Sequence of chain 1.E:
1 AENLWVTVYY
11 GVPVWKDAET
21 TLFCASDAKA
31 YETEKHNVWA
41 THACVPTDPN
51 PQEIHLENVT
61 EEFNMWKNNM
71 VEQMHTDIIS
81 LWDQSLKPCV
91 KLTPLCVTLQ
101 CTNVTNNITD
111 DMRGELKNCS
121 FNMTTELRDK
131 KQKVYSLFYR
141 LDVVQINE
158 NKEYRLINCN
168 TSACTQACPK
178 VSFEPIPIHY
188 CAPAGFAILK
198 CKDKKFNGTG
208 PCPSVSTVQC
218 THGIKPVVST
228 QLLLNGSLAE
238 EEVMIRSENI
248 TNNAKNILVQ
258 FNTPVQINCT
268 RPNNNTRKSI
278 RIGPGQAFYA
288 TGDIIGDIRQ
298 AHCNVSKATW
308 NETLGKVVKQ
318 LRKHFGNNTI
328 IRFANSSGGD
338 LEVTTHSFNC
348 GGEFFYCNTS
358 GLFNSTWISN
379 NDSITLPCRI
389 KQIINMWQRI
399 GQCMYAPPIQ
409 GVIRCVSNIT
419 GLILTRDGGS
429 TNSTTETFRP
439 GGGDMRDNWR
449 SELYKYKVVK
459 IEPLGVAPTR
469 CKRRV

This small molecule binds to this protein.
Small molecule (SMILES): CC(=O)N[C@H]1[C@H](O[C@H]2[C@H](O)[C@@H](NC(C)=O)CO[C@@H]2CO)O[C@H](CO)[C@@H](O)[C@@H]1O

Binding-site contacts:
Ligand atom C3 contacts residue GLN263 of chain 1.E at 4.1 Å.
Ligand atom N2 contacts residue GLN263 of chain 1.E at 4.4 Å.
Ligand atom C8 contacts residue ASN301 of chain 1.E at 4.4 Å.
Ligand atom C1 contacts residue ASN265 of chain 1.E at 1.4 Å.
Ligand atom C8 contacts residue VAL302 of chain 1.E at 4.1 Å (hydrophobic).
Ligand atom C1 contacts residue GLN263 of chain 1.E at 4.4 Å.
Ligand atom N2 contacts residue ASN265 of chain 1.E at 2.9 Å (h-bond).
Ligand atom O7 contacts residue ASN301 of chain 1.E at 4.2 Å.
Ligand atom O6 contacts residue ARG412 of chain 1.E at 4.2 Å.
Ligand atom O7 contacts residue ASN265 of chain 1.E at 3.0 Å (h-bond).
Ligand atom C7 contacts residue ASN265 of chain 1.E at 3.1 Å.
Ligand atom C8 contacts residue GLN263 of chain 1.E at 4.4 Å.
Ligand atom C8 contacts residue SER303 of chain 1.E at 3.8 Å.
Ligand atom C5 contacts residue ASN265 of chain 1.E at 3.7 Å.
Ligand atom C3 contacts residue ASN265 of chain 1.E at 3.8 Å.
Ligand atom C8 contacts residue ASN265 of chain 1.E at 4.3 Å.
Ligand atom O5 contacts residue ASN265 of chain 1.E at 2.4 Å (h-bond).
Ligand atom C4 contacts residue ASN265 of chain 1.E at 4.2 Å.
Ligand atom C2 contacts residue ASN265 of chain 1.E at 2.4 Å.